Sequence of chain 1.F:
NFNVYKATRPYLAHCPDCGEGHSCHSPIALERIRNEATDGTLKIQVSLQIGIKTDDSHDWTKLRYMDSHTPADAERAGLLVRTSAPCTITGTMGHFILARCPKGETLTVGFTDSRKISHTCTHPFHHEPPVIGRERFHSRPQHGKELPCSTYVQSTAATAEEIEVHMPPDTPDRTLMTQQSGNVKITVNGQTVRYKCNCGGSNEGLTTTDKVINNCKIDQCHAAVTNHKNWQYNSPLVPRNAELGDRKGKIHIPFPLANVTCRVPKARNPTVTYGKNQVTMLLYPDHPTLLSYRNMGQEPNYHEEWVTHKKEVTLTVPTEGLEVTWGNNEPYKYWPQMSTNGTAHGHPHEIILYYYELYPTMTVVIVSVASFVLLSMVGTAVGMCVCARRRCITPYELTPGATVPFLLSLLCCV

The small molecule below binds the protein below.
Small molecule (SMILES): CC(=O)N[C@@H]1[C@@H](O)[C@H](O)[C@@H](CO)O[C@H]1O

Binding-site contacts:
Ligand atom C2 contacts residue ASN259 of chain 1.F at 2.5 Å.
Ligand atom O7 contacts residue ASN259 of chain 1.F at 3.2 Å (h-bond).
Ligand atom C6 contacts residue LYS115 of chain 1.B at 3.7 Å.
Ligand atom C5 contacts residue ASN259 of chain 1.F at 3.7 Å.
Ligand atom N2 contacts residue ASN259 of chain 1.F at 2.9 Å (h-bond).
Ligand atom O4 contacts residue LYS115 of chain 1.B at 3.5 Å (salt-bridge).
Ligand atom C7 contacts residue ASN259 of chain 1.F at 3.2 Å.
Ligand atom O5 contacts residue ASN259 of chain 1.F at 2.4 Å (h-bond).
Ligand atom O6 contacts residue THR116 of chain 1.B at 4.0 Å.
Ligand atom C5 contacts residue LYS115 of chain 1.B at 4.3 Å.
Ligand atom C1 contacts residue ASN259 of chain 1.F at 1.4 Å.
Ligand atom C8 contacts residue ASN259 of chain 1.F at 4.4 Å.
Ligand atom C4 contacts residue ASN259 of chain 1.F at 4.3 Å.
Ligand atom O5 contacts residue THR116 of chain 1.B at 4.3 Å.
Ligand atom C4 contacts residue LYS115 of chain 1.B at 3.6 Å.
Ligand atom O7 contacts residue LYS181 of chain 1.B at 4.2 Å.
Ligand atom C6 contacts residue THR116 of chain 1.B at 3.8 Å.
Ligand atom C3 contacts residue ASN259 of chain 1.F at 3.8 Å.

Sequence of chain 1.B:
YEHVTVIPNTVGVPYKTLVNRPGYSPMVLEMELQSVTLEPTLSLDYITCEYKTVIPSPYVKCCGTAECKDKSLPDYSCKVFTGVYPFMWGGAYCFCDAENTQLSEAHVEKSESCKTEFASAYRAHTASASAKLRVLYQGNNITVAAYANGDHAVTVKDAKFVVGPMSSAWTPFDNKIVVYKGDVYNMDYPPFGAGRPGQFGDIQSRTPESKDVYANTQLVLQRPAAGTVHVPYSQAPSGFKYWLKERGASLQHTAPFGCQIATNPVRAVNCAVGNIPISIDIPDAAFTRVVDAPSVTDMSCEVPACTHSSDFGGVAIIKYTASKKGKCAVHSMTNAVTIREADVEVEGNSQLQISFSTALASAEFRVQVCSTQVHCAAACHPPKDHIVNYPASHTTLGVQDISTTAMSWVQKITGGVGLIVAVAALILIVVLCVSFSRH